Sequence of chain 21.A:
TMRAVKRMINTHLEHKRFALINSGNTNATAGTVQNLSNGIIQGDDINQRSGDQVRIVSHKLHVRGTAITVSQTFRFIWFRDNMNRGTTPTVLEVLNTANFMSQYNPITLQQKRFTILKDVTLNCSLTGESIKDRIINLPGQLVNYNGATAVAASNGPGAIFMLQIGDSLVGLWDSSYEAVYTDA

Binding-site contacts:
Ligand atom C4 contacts residue ARG19 of chain 21.A at 3.9 Å.
Ligand atom N3 contacts residue A2 of chain 21.B at 3.7 Å.
Ligand atom O5' contacts residue ARG15 of chain 21.A at 3.6 Å.
Ligand atom O2 contacts residue A1 of chain 21.B at 2.7 Å (h-bond).
Ligand atom O4' contacts residue ARG19 of chain 21.A at 3.9 Å.
Ligand atom C4 contacts residue A3 of chain 21.B at 3.6 Å.
Ligand atom OP2 contacts residue ARG19 of chain 21.A at 2.1 Å (salt-bridge).
Ligand atom OP2 contacts residue ALA16 of chain 21.A at 4.1 Å.
Ligand atom O5' contacts residue ARG19 of chain 21.A at 2.1 Å (salt-bridge).
Ligand atom C2 contacts residue A2 of chain 21.B at 3.9 Å.
Ligand atom N1 contacts residue A3 of chain 21.B at 4.3 Å.
Ligand atom OP1 contacts residue MET14 of chain 21.A at 3.8 Å.
Ligand atom N3 contacts residue A1 of chain 21.B at 2.7 Å (h-bond).
Ligand atom O2 contacts residue A2 of chain 21.B at 3.7 Å.
Ligand atom O4 contacts residue A3 of chain 21.B at 2.8 Å (h-bond).
Ligand atom OP1 contacts residue LYS18 of chain 21.A at 3.7 Å.
Ligand atom OP1 contacts residue ARG19 of chain 21.A at 4.1 Å.
Ligand atom C4 contacts residue A1 of chain 21.B at 3.4 Å.
Ligand atom C6 contacts residue ARG19 of chain 21.A at 2.7 Å.
Ligand atom C5' contacts residue ARG19 of chain 21.A at 3.2 Å.
Ligand atom C3' contacts residue ARG19 of chain 21.A at 3.4 Å.
Ligand atom OP1 contacts residue ARG15 of chain 21.A at 2.5 Å.
Ligand atom N3 contacts residue A3 of chain 21.B at 2.8 Å (h-bond).
Ligand atom N1 contacts residue ARG19 of chain 21.A at 3.9 Å.
Ligand atom C1' contacts residue ARG19 of chain 21.A at 4.3 Å.
Ligand atom O4 contacts residue A1 of chain 21.B at 3.0 Å (h-bond).
Ligand atom C2 contacts residue A1 of chain 21.B at 3.1 Å.
Ligand atom P contacts residue ARG15 of chain 21.A at 3.1 Å.
Ligand atom OP2 contacts residue ARG15 of chain 21.A at 2.5 Å.
Ligand atom O3' contacts residue ARG15 of chain 21.A at 3.1 Å (salt-bridge).
Ligand atom P contacts residue ARG19 of chain 21.A at 2.8 Å.
Ligand atom C2' contacts residue ARG19 of chain 21.A at 3.6 Å.
Ligand atom C2 contacts residue A3 of chain 21.B at 3.5 Å.
Ligand atom O2 contacts residue A3 of chain 21.B at 3.2 Å.
Ligand atom C4' contacts residue ARG15 of chain 21.A at 3.3 Å.
Ligand atom C3' contacts residue ARG15 of chain 21.A at 3.8 Å.
Ligand atom C5' contacts residue ARG15 of chain 21.A at 2.5 Å.
Ligand atom O3' contacts residue ARG19 of chain 21.A at 3.6 Å (salt-bridge).
Ligand atom C4' contacts residue ARG19 of chain 21.A at 3.7 Å.
Ligand atom C5 contacts residue ARG19 of chain 21.A at 2.9 Å.

The small molecule below binds the protein below.
Small molecule (SMILES): O=c1ccn([C@@H]2O[C@H](CO[P](=O)(O)O[C@H]3[C@@H](O)[C@H](n4ccc(=O)[nH]c4=O)O[C@@H]3CO[P](=O)(O)O[C@H]3[C@@H](O)[C@H](n4ccc(=O)[nH]c4=O)O[C@@H]3CO[P](=O)(O)O[C@H]3[C@@H](O)[C@H](n4ccc(=O)[nH]c4=O)O[C@@H]3COP(=O)=O)[C@@H](O)[C@H]2O)c(=O)[nH]1